Sequence of chain 1.LA:
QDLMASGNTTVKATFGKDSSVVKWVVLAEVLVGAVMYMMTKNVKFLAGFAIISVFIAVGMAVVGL

Sequence of chain 1.W:
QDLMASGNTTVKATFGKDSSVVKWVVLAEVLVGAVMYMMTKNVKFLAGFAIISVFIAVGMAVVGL

Binding-site contacts:
Ligand atom O3 contacts residue MET39 of chain 1.LA at 4.3 Å.
Ligand atom P1 contacts residue VAL43 of chain 1.W at 4.4 Å.
Ligand atom P1 contacts residue LYS44 of chain 1.W at 4.0 Å.
Ligand atom C4 contacts residue MET39 of chain 1.LA at 4.0 Å (hydrophobic).
Ligand atom O3 contacts residue LYS44 of chain 1.W at 3.4 Å.
Ligand atom O1 contacts residue LYS44 of chain 1.W at 3.5 Å.
Ligand atom O5 contacts residue MET39 of chain 1.LA at 3.4 Å (h-bond).
Ligand atom O4 contacts residue MET38 of chain 1.LA at 3.9 Å.
Ligand atom O3 contacts residue MET38 of chain 1.LA at 3.3 Å (h-bond).
Ligand atom O2 contacts residue VAL32 of chain 1.KA at 3.4 Å.
Ligand atom C1 contacts residue VAL35 of chain 1.KA at 3.9 Å (hydrophobic).
Ligand atom C3 contacts residue MET39 of chain 1.LA at 4.0 Å (hydrophobic).
Ligand atom C2 contacts residue VAL35 of chain 1.KA at 4.2 Å (hydrophobic).
Ligand atom C1 contacts residue VAL43 of chain 1.W at 3.9 Å (hydrophobic).
Ligand atom O2 contacts residue MET38 of chain 1.LA at 2.9 Å (h-bond).
Ligand atom C2 contacts residue VAL43 of chain 1.W at 3.4 Å (hydrophobic).
Ligand atom O4 contacts residue LYS44 of chain 1.W at 4.1 Å.
Ligand atom C1 contacts residue VAL32 of chain 1.KA at 4.2 Å (hydrophobic).
Ligand atom C2 contacts residue LYS44 of chain 1.W at 4.5 Å.
Ligand atom C3 contacts residue MET38 of chain 1.LA at 3.3 Å (hydrophobic).
Ligand atom O5 contacts residue LYS44 of chain 1.W at 3.4 Å.
Ligand atom O1 contacts residue VAL43 of chain 1.W at 2.9 Å (h-bond).
Ligand atom C2 contacts residue VAL32 of chain 1.KA at 4.1 Å (hydrophobic).
Ligand atom P1 contacts residue MET38 of chain 1.LA at 3.7 Å.

The protein below binds the small molecule below.
Small molecule (SMILES): CCOP(=O)(O)OC[C@H](O)CO

Sequence of chain 1.KA:
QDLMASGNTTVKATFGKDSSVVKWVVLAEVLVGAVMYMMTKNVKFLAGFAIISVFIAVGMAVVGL